Binding-site contacts:
Ligand atom C8 contacts residue NAG1 of chain 3.K at 4.3 Å.
Ligand atom C2 contacts residue GLY75 of chain 3.F at 3.8 Å.
Ligand atom N2 contacts residue GLY75 of chain 3.F at 2.6 Å (h-bond).
Ligand atom C8 contacts residue LYS76 of chain 3.F at 4.0 Å.
Ligand atom C1 contacts residue ASN96 of chain 3.F at 1.4 Å.
Ligand atom C7 contacts residue ASN77 of chain 3.F at 3.8 Å.
Ligand atom C7 contacts residue ASN96 of chain 3.F at 3.5 Å.
Ligand atom C7 contacts residue NAG1 of chain 3.K at 4.3 Å.
Ligand atom C8 contacts residue ASN77 of chain 3.F at 3.7 Å.
Ligand atom C7 contacts residue GLY75 of chain 3.F at 2.9 Å.
Ligand atom O7 contacts residue ASN96 of chain 3.F at 3.4 Å (h-bond).
Ligand atom C8 contacts residue GLY75 of chain 3.F at 2.5 Å.
Ligand atom O5 contacts residue ASN96 of chain 3.F at 2.2 Å (h-bond).
Ligand atom O7 contacts residue ASN77 of chain 3.F at 3.4 Å (h-bond).
Ligand atom C1 contacts residue GLY75 of chain 3.F at 3.9 Å.
Ligand atom N2 contacts residue ASN96 of chain 3.F at 3.1 Å (h-bond).
Ligand atom C3 contacts residue GLY75 of chain 3.F at 4.4 Å.
Ligand atom C2 contacts residue ASN96 of chain 3.F at 2.6 Å.
Ligand atom C3 contacts residue ASN96 of chain 3.F at 3.8 Å.
Ligand atom C4 contacts residue ASN96 of chain 3.F at 4.2 Å.
Ligand atom C5 contacts residue ASN96 of chain 3.F at 3.5 Å.
Ligand atom O7 contacts residue GLY75 of chain 3.F at 4.0 Å.
Ligand atom O7 contacts residue NAG1 of chain 3.K at 3.4 Å.

A protein and the small-molecule ligand that binds it are described below.
Small molecule (SMILES): CC(=O)N[C@H]1[C@H](O[C@H]2[C@H](O)[C@@H](NC(C)=O)CO[C@@H]2CO)O[C@H](CO)[C@@H](O[C@@H]2O[C@H](CO)[C@@H](O)[C@H](O)[C@@H]2O)[C@@H]1O

Sequence of chain 3.F:
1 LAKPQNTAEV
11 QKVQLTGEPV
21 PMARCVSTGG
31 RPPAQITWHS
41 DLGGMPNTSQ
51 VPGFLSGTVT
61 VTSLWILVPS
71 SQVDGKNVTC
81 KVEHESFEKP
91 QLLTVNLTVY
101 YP